Sequence of chain 1.B:
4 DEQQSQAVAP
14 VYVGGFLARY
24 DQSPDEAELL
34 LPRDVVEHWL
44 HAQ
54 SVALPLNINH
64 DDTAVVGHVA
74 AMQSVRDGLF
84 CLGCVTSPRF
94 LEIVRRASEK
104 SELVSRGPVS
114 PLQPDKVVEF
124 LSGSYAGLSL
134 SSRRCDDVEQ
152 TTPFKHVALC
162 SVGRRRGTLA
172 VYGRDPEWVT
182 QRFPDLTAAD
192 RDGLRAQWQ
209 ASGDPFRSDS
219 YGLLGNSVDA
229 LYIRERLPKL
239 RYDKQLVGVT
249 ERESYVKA

This protein binds this small molecule.
Small molecule (SMILES): CC[C@@H](NC(=O)[C@@H](O)[C@H](C)NC(=O)[C@H](CC(=O)N(C)C)NC(=O)[C@@H](NC(=O)[C@@H](NC(=O)CCCCCN)C(C)(C)C)C(C)(C)C)c1ccccc1

Binding-site contacts:
Ligand atom O11 contacts residue SER132 of chain 1.B at 2.9 Å (h-bond).
Ligand atom CA4 contacts residue SER132 of chain 1.B at 2.4 Å.
Ligand atom O contacts residue ARG137 of chain 1.B at 2.8 Å (salt-bridge).
Ligand atom CD contacts residue ARG137 of chain 1.B at 3.2 Å.
Ligand atom N21 contacts residue SER132 of chain 1.B at 3.4 Å (h-bond).
Ligand atom CA4 contacts residue ARG165 of chain 1.B at 3.5 Å.
Ligand atom C4 contacts residue SER132 of chain 1.B at 1.4 Å.
Ligand atom C4 contacts residue HIS63 of chain 1.B at 3.6 Å.
Ligand atom N3 contacts residue LEU133 of chain 1.B at 3.0 Å (h-bond).
Ligand atom C311 contacts residue VAL163 of chain 1.B at 3.6 Å (hydrophobic).
Ligand atom O contacts residue ARG136 of chain 1.B at 3.5 Å.
Ligand atom CA3 contacts residue LEU133 of chain 1.B at 3.5 Å (hydrophobic).
Ligand atom CG contacts residue ARG137 of chain 1.B at 3.3 Å.
Ligand atom CG11 contacts residue SER135 of chain 1.B at 3.2 Å.
Ligand atom N1 contacts residue SER135 of chain 1.B at 2.9 Å (h-bond).
Ligand atom CB4 contacts residue SER132 of chain 1.B at 3.1 Å.
Ligand atom CG2 contacts residue LYS156 of chain 1.B at 3.4 Å.
Ligand atom CB contacts residue ARG137 of chain 1.B at 3.2 Å.
Ligand atom O11 contacts residue HIS63 of chain 1.B at 2.6 Å (h-bond).
Ligand atom CG2 contacts residue SER134 of chain 1.B at 3.5 Å.
Ligand atom CE2 contacts residue LYS156 of chain 1.B at 3.1 Å.
Ligand atom O4 contacts residue GLY164 of chain 1.B at 3.5 Å.
Ligand atom OD1 contacts residue SER134 of chain 1.B at 2.5 Å (h-bond).
Ligand atom C11 contacts residue SER132 of chain 1.B at 2.4 Å.
Ligand atom CB3 contacts residue HIS63 of chain 1.B at 3.4 Å.
Ligand atom O4 contacts residue SER132 of chain 1.B at 2.3 Å (h-bond).
Ligand atom C9 contacts residue VAL163 of chain 1.B at 2.8 Å (hydrophobic).
Ligand atom CA1 contacts residue SER135 of chain 1.B at 3.5 Å.
Ligand atom O2 contacts residue SER135 of chain 1.B at 3.2 Å (h-bond).
Ligand atom C11 contacts residue HIS63 of chain 1.B at 3.2 Å.
Ligand atom C311 contacts residue CYS161 of chain 1.B at 3.4 Å (hydrophobic).
Ligand atom CB4 contacts residue ARG166 of chain 1.B at 3.5 Å.
Ligand atom C32 contacts residue ASN62 of chain 1.B at 3.0 Å.
Ligand atom CG31 contacts residue GLU31 of chain 1.B at 3.5 Å.
Ligand atom O2 contacts residue SER134 of chain 1.B at 3.5 Å.
Ligand atom C311 contacts residue ASN62 of chain 1.B at 3.3 Å.
Ligand atom N3 contacts residue SER132 of chain 1.B at 2.6 Å (h-bond).
Ligand atom CG31 contacts residue ARG137 of chain 1.B at 3.5 Å.
Ligand atom O3 contacts residue ARG165 of chain 1.B at 2.8 Å (salt-bridge).
Ligand atom O4 contacts residue ARG165 of chain 1.B at 3.0 Å (salt-bridge).